Sequence of chain 1.B:
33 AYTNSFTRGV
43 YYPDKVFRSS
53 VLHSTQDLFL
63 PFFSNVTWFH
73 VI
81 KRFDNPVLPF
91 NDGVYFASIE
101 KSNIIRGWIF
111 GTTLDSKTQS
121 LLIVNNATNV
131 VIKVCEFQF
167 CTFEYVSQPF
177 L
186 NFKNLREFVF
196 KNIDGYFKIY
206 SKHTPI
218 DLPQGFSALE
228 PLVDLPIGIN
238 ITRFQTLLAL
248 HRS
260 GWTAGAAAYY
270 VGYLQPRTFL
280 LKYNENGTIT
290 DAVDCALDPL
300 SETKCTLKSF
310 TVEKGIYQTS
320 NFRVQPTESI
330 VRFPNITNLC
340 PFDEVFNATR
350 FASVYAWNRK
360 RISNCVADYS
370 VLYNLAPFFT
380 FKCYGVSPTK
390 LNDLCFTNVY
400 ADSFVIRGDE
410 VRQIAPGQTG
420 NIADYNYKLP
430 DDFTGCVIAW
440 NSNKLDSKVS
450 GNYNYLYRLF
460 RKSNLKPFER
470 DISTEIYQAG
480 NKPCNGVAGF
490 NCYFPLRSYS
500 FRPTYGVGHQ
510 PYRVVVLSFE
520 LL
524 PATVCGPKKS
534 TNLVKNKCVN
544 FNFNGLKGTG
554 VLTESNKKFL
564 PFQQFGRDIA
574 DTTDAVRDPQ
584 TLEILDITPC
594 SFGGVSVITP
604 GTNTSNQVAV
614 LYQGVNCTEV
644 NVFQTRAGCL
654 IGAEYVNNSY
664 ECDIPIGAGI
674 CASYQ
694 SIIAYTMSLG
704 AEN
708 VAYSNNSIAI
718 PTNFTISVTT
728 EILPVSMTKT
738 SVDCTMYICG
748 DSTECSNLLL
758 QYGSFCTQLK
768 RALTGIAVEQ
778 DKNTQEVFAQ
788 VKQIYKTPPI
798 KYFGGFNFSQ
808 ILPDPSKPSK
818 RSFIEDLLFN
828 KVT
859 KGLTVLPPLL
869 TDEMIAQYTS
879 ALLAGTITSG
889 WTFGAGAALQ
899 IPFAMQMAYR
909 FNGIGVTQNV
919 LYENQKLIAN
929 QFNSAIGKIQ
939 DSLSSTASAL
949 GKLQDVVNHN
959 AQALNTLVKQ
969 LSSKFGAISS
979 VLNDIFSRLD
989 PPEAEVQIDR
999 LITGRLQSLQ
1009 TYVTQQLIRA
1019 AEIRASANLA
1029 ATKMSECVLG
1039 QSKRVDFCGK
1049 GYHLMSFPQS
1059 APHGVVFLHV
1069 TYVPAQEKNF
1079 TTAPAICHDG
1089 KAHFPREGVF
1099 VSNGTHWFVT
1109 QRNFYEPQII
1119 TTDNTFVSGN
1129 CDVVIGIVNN

Sequence of chain 1.C:
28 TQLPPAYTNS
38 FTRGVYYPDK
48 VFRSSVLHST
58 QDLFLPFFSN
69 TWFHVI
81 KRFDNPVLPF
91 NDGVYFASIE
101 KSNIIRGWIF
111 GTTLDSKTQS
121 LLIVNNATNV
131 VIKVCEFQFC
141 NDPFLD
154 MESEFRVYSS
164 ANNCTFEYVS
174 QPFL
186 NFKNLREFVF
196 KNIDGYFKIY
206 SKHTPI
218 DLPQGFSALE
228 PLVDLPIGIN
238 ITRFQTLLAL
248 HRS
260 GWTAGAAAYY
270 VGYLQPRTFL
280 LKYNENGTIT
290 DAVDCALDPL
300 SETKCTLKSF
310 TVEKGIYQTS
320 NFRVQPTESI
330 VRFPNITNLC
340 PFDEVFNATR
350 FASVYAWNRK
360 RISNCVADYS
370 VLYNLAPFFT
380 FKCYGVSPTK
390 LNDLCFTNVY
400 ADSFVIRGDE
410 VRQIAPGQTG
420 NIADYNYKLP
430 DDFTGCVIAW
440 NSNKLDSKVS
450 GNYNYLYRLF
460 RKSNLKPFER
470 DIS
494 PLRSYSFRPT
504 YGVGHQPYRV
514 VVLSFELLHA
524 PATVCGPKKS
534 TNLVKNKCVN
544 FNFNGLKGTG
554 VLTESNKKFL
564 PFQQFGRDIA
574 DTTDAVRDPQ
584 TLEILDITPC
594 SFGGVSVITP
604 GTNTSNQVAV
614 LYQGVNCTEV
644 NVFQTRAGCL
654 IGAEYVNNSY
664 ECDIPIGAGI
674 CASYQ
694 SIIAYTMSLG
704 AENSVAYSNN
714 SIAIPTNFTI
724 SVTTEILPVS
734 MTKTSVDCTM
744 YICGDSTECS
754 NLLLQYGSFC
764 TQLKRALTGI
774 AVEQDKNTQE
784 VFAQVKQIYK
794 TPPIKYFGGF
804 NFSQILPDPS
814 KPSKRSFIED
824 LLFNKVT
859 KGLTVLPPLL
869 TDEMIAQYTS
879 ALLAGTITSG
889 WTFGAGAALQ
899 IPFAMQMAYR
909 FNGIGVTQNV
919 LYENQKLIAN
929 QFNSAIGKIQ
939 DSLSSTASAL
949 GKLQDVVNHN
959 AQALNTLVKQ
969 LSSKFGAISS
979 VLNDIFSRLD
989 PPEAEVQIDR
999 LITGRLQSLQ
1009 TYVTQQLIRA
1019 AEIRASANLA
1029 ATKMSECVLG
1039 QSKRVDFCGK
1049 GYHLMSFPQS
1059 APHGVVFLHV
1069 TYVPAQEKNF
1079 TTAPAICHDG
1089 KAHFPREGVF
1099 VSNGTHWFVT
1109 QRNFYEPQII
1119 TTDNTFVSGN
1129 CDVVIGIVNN

This small molecule binds to this protein.
Small molecule (SMILES): CC(=O)N[C@H]1[C@H](O[C@H]2[C@H](O)[C@@H](NC(C)=O)CO[C@@H]2CO)O[C@H](CO)[C@@H](O)[C@@H]1O

Binding-site contacts:
Ligand atom C8 contacts residue GLU1075 of chain 1.B at 3.8 Å.
Ligand atom C1 contacts residue SER714 of chain 1.B at 4.1 Å.
Ligand atom O5 contacts residue SER714 of chain 1.B at 4.4 Å.
Ligand atom C7 contacts residue ASN1077 of chain 1.B at 3.0 Å.
Ligand atom C1 contacts residue GLN898 of chain 1.C at 4.2 Å.
Ligand atom C1 contacts residue ASN1077 of chain 1.B at 1.4 Å.
Ligand atom C7 contacts residue GLN898 of chain 1.C at 4.2 Å.
Ligand atom N2 contacts residue GLN898 of chain 1.C at 3.8 Å.
Ligand atom C5 contacts residue ASN1077 of chain 1.B at 3.7 Å.
Ligand atom O7 contacts residue ASN1077 of chain 1.B at 3.1 Å (h-bond).
Ligand atom C3 contacts residue ASN1077 of chain 1.B at 3.6 Å.
Ligand atom C8 contacts residue ASN1077 of chain 1.B at 4.1 Å.
Ligand atom O5 contacts residue ASN1077 of chain 1.B at 2.5 Å (h-bond).
Ligand atom N2 contacts residue ASN1077 of chain 1.B at 2.6 Å (h-bond).
Ligand atom C4 contacts residue ASN1077 of chain 1.B at 4.2 Å.
Ligand atom C8 contacts residue GLN898 of chain 1.C at 4.0 Å.
Ligand atom C2 contacts residue ASN1077 of chain 1.B at 2.2 Å.